Binding-site contacts:
Ligand atom C5 contacts residue MET221 of chain 58.A at 3.9 Å (hydrophobic).
Ligand atom C4 contacts residue TYR197 of chain 58.A at 3.6 Å (hydrophobic).
Ligand atom C3B contacts residue TYR152 of chain 58.A at 3.9 Å (hydrophobic).
Ligand atom C4A contacts residue PRO174 of chain 58.A at 3.2 Å (hydrophobic).
Ligand atom C3B contacts residue ALA24 of chain 58.C at 4.0 Å (hydrophobic).
Ligand atom C4C contacts residue VAL191 of chain 58.A at 3.7 Å (hydrophobic).
Ligand atom C4A contacts residue ALA150 of chain 58.A at 3.9 Å (hydrophobic).
Ligand atom C5B contacts residue PHE186 of chain 58.A at 3.8 Å (hydrophobic).
Ligand atom C4B contacts residue TYR152 of chain 58.A at 3.7 Å (hydrophobic).
Ligand atom O1 contacts residue MET221 of chain 58.A at 3.4 Å (h-bond).
Ligand atom C4A contacts residue VAL176 of chain 58.A at 3.9 Å (hydrophobic).
Ligand atom N3A contacts residue ALA24 of chain 58.C at 3.8 Å.
Ligand atom O1 contacts residue LEU106 of chain 58.A at 3.7 Å.
Ligand atom C5C contacts residue TYR152 of chain 58.A at 3.8 Å (hydrophobic).
Ligand atom C1C contacts residue TYR128 of chain 58.A at 3.6 Å (hydrophobic).
Ligand atom C2A contacts residue PHE186 of chain 58.A at 3.6 Å (hydrophobic).
Ligand atom C31 contacts residue ASN219 of chain 58.A at 3.7 Å.
Ligand atom N2 contacts residue MET221 of chain 58.A at 3.9 Å.
Ligand atom C3C contacts residue ILE104 of chain 58.A at 3.6 Å (hydrophobic).
Ligand atom CL1 contacts residue VAL188 of chain 58.A at 3.7 Å.
Ligand atom C2C contacts residue ILE104 of chain 58.A at 3.9 Å (hydrophobic).
Ligand atom O1B contacts residue VAL188 of chain 58.A at 3.8 Å.
Ligand atom CL1 contacts residue LEU25 of chain 58.C at 3.5 Å.
Ligand atom O1A contacts residue MET224 of chain 58.A at 3.9 Å.
Ligand atom C5A contacts residue ALA150 of chain 58.A at 3.4 Å (hydrophobic).
Ligand atom C31 contacts residue TYR197 of chain 58.A at 3.6 Å (hydrophobic).
Ligand atom C3C contacts residue TYR128 of chain 58.A at 3.8 Å (hydrophobic).
Ligand atom C2C contacts residue MET221 of chain 58.A at 3.3 Å (hydrophobic).
Ligand atom CL2 contacts residue MET224 of chain 58.A at 3.2 Å.
Ligand atom C5A contacts residue VAL176 of chain 58.A at 3.8 Å (hydrophobic).
Ligand atom CL2 contacts residue TYR128 of chain 58.A at 3.4 Å.
Ligand atom C4B contacts residue PHE186 of chain 58.A at 3.6 Å (hydrophobic).
Ligand atom C5 contacts residue LEU106 of chain 58.A at 3.7 Å (hydrophobic).
Ligand atom C4A contacts residue SER175 of chain 58.A at 3.6 Å.
Ligand atom N3A contacts residue PRO174 of chain 58.A at 3.3 Å (h-bond).
Ligand atom N2 contacts residue ASN219 of chain 58.A at 3.5 Å (h-bond).
Ligand atom C1C contacts residue LEU106 of chain 58.A at 3.9 Å (hydrophobic).
Ligand atom C5B contacts residue MET224 of chain 58.A at 3.8 Å (hydrophobic).
Ligand atom O1A contacts residue PHE186 of chain 58.A at 3.4 Å.
Ligand atom CL2 contacts residue ILE104 of chain 58.A at 3.4 Å.

Sequence of chain 59.C:
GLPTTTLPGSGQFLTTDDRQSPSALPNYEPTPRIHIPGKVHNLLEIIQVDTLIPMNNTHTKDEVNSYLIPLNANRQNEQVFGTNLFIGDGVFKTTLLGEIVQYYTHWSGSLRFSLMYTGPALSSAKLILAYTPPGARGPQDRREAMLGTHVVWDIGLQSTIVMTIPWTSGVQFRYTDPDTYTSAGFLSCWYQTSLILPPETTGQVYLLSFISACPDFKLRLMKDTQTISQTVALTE

A small-molecule ligand and the protein it binds are described below.
Small molecule (SMILES): Cc1cc(CCCCCOc2c(Cl)cc(C3=NCCO3)cc2Cl)on1

Sequence of chain 58.A:
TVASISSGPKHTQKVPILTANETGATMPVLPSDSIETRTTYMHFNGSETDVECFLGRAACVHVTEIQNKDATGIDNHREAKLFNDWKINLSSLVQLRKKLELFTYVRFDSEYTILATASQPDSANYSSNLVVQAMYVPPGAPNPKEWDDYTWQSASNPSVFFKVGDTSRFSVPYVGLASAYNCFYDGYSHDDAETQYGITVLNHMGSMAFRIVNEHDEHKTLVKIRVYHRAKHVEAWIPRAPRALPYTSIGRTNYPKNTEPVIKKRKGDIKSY

Sequence of chain 58.C:
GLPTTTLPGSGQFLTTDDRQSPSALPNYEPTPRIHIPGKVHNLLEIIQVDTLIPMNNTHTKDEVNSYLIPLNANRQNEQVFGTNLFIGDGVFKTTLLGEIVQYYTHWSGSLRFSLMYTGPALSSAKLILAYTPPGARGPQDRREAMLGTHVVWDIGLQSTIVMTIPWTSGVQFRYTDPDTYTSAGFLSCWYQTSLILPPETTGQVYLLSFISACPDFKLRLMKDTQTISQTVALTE